This protein binds this small molecule.
Small molecule (SMILES): Cc1cc(CCCCCOc2ccc(C3=NCCO3)cc2)on1

Sequence of chain 11.C:
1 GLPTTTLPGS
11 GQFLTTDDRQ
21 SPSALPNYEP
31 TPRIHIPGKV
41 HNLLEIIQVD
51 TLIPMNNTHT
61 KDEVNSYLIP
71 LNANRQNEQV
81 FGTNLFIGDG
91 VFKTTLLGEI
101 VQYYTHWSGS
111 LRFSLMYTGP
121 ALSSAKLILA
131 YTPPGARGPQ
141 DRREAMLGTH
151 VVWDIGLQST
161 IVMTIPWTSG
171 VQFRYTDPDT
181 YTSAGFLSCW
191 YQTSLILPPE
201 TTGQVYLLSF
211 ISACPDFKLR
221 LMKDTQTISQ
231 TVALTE

Sequence of chain 11.A:
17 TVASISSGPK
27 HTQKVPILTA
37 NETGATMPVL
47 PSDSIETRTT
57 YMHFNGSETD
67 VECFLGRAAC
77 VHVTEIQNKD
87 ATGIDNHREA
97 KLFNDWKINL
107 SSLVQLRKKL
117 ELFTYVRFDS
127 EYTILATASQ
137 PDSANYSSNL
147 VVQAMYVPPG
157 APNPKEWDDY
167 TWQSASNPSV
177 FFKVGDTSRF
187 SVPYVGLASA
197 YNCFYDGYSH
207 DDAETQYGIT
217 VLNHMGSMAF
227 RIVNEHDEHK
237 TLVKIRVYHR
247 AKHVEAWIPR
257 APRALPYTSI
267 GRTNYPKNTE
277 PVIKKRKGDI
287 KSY

Binding-site contacts:
Ligand atom C2A contacts residue TYR152 of chain 11.A at 3.6 Å (hydrophobic).
Ligand atom O1 contacts residue LEU106 of chain 11.A at 3.8 Å.
Ligand atom C4B contacts residue PHE186 of chain 11.A at 3.6 Å (hydrophobic).
Ligand atom C3B contacts residue VAL188 of chain 11.A at 3.8 Å (hydrophobic).
Ligand atom C2B contacts residue VAL188 of chain 11.A at 3.5 Å (hydrophobic).
Ligand atom C1B contacts residue ILE104 of chain 11.A at 4.0 Å (hydrophobic).
Ligand atom O1B contacts residue TYR128 of chain 11.A at 3.4 Å (h-bond).
Ligand atom C6B contacts residue ILE104 of chain 11.A at 3.6 Å (hydrophobic).
Ligand atom C3C contacts residue TYR128 of chain 11.A at 3.4 Å (hydrophobic).
Ligand atom C4C contacts residue VAL188 of chain 11.A at 3.7 Å (hydrophobic).
Ligand atom C4B contacts residue TYR152 of chain 11.A at 3.8 Å (hydrophobic).
Ligand atom N2 contacts residue LEU106 of chain 11.A at 3.8 Å.
Ligand atom C2C contacts residue TYR197 of chain 11.A at 3.7 Å (hydrophobic).
Ligand atom O1B contacts residue ILE104 of chain 11.A at 3.9 Å.
Ligand atom C1B contacts residue VAL188 of chain 11.A at 3.8 Å (hydrophobic).
Ligand atom C5A contacts residue VAL176 of chain 11.A at 3.6 Å (hydrophobic).
Ligand atom N3A contacts residue TYR152 of chain 11.A at 3.5 Å.
Ligand atom C4A contacts residue PRO174 of chain 11.A at 3.1 Å (hydrophobic).
Ligand atom C6B contacts residue TYR128 of chain 11.A at 3.3 Å (hydrophobic).
Ligand atom C3 contacts residue ASN219 of chain 11.A at 4.0 Å.
Ligand atom C5C contacts residue VAL191 of chain 11.A at 3.8 Å (hydrophobic).
Ligand atom N3A contacts residue ALA24 of chain 11.C at 3.8 Å.
Ligand atom C5 contacts residue LEU106 of chain 11.A at 3.8 Å (hydrophobic).
Ligand atom C3B contacts residue TYR152 of chain 11.A at 3.7 Å (hydrophobic).
Ligand atom C1B contacts residue TYR128 of chain 11.A at 3.6 Å (hydrophobic).
Ligand atom N3A contacts residue PRO174 of chain 11.A at 3.7 Å.
Ligand atom O1A contacts residue PHE186 of chain 11.A at 3.0 Å.
Ligand atom C5B contacts residue MET224 of chain 11.A at 3.8 Å (hydrophobic).
Ligand atom C1C contacts residue TYR128 of chain 11.A at 3.7 Å (hydrophobic).
Ligand atom C5B contacts residue PHE186 of chain 11.A at 3.9 Å (hydrophobic).
Ligand atom C31 contacts residue ASN219 of chain 11.A at 3.3 Å.
Ligand atom C4 contacts residue LEU106 of chain 11.A at 3.9 Å (hydrophobic).
Ligand atom N3A contacts residue PHE186 of chain 11.A at 4.0 Å.
Ligand atom C4 contacts residue TYR197 of chain 11.A at 3.8 Å (hydrophobic).
Ligand atom C2A contacts residue PHE186 of chain 11.A at 3.3 Å (hydrophobic).
Ligand atom C1C contacts residue LEU106 of chain 11.A at 3.8 Å (hydrophobic).
Ligand atom C4C contacts residue VAL191 of chain 11.A at 3.0 Å (hydrophobic).
Ligand atom C5A contacts residue PHE186 of chain 11.A at 3.5 Å (hydrophobic).
Ligand atom O1 contacts residue MET221 of chain 11.A at 3.9 Å.
Ligand atom N2 contacts residue ASN219 of chain 11.A at 3.8 Å.